Binding-site contacts:
Ligand atom C7 contacts residue ASN135 of chain 1.C at 3.2 Å.
Ligand atom C2 contacts residue ASN135 of chain 1.C at 2.5 Å.
Ligand atom C8 contacts residue THR137 of chain 1.C at 4.2 Å.
Ligand atom C8 contacts residue ASN135 of chain 1.C at 4.1 Å.
Ligand atom O5 contacts residue LYS149 of chain 1.C at 4.4 Å.
Ligand atom O7 contacts residue ASN135 of chain 1.C at 3.2 Å (h-bond).
Ligand atom C5 contacts residue ASN135 of chain 1.C at 3.8 Å.
Ligand atom O5 contacts residue ASN135 of chain 1.C at 2.5 Å (h-bond).
Ligand atom N2 contacts residue ASN135 of chain 1.C at 2.9 Å (h-bond).
Ligand atom C3 contacts residue ASN135 of chain 1.C at 3.9 Å.
Ligand atom C4 contacts residue ASN135 of chain 1.C at 4.3 Å.
Ligand atom C1 contacts residue ASN135 of chain 1.C at 1.5 Å.

This small molecule binds to this protein.
Small molecule (SMILES): CC(=O)N[C@@H]1[C@@H](O)[C@H](O)[C@@H](CO)O[C@H]1O

Sequence of chain 1.C:
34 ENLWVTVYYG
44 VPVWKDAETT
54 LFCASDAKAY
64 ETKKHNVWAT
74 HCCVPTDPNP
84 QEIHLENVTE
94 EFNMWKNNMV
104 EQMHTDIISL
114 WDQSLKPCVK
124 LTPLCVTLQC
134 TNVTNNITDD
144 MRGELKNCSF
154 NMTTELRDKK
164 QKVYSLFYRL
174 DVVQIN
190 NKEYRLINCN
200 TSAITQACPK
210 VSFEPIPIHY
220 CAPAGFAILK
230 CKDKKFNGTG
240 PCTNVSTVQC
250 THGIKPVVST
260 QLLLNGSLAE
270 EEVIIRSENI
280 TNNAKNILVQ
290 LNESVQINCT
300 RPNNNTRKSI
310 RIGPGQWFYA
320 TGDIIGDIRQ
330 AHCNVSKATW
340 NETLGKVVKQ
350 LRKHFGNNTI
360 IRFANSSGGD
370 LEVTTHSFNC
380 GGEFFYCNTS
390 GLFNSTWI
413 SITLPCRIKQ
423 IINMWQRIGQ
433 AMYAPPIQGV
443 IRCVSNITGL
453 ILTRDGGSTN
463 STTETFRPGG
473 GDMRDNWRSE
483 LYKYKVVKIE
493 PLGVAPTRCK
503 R